The protein below binds the small molecule below.
Small molecule (SMILES): Cc1ccccc1Oc1ccc(Cn2cc(-c3ccccc3)nn2)cc1O

Binding-site contacts:
Ligand atom C9 contacts residue NAD1 of chain 1.X at 3.5 Å.
Ligand atom C10 contacts residue NAD1 of chain 1.X at 3.2 Å.
Ligand atom O1 contacts residue ALA218 of chain 1.G at 3.6 Å.
Ligand atom O2 contacts residue TYR178 of chain 1.G at 2.5 Å (h-bond).
Ligand atom C22 contacts residue TYR178 of chain 1.G at 3.5 Å (hydrophobic).
Ligand atom N2 contacts residue GLN234 of chain 1.G at 3.0 Å (h-bond).
Ligand atom C2 contacts residue ALA218 of chain 1.G at 3.5 Å (hydrophobic).
Ligand atom C13 contacts residue PHE169 of chain 1.G at 3.6 Å (hydrophobic).
Ligand atom N3 contacts residue GLN234 of chain 1.G at 3.5 Å (h-bond).
Ligand atom C10 contacts residue ILE222 of chain 1.G at 3.5 Å (hydrophobic).
Ligand atom N2 contacts residue LEU238 of chain 1.G at 3.8 Å.
Ligand atom C3 contacts residue GLY116 of chain 1.G at 3.5 Å.
Ligand atom O1 contacts residue NAD1 of chain 1.X at 3.2 Å (h-bond).
Ligand atom C9 contacts residue ILE222 of chain 1.G at 3.7 Å (hydrophobic).
Ligand atom C3 contacts residue PHE117 of chain 1.G at 3.6 Å (hydrophobic).
Ligand atom C5 contacts residue MET181 of chain 1.G at 3.7 Å (hydrophobic).
Ligand atom O2 contacts residue NAD1 of chain 1.X at 2.7 Å (h-bond).
Ligand atom C1 contacts residue GLY116 of chain 1.G at 3.6 Å.
Ligand atom C12 contacts residue NAD1 of chain 1.X at 3.1 Å.
Ligand atom C3 contacts residue MET181 of chain 1.G at 3.7 Å (hydrophobic).
Ligand atom N3 contacts residue ILE222 of chain 1.G at 3.6 Å.
Ligand atom C21 contacts residue TYR178 of chain 1.G at 3.5 Å (hydrophobic).
Ligand atom C17 contacts residue MET175 of chain 1.G at 3.8 Å (hydrophobic).
Ligand atom C7 contacts residue ALA218 of chain 1.G at 3.6 Å (hydrophobic).
Ligand atom N2 contacts residue ILE222 of chain 1.G at 3.6 Å.
Ligand atom C21 contacts residue NAD1 of chain 1.X at 3.5 Å.
Ligand atom N1 contacts residue ILE222 of chain 1.G at 3.7 Å.
Ligand atom C18 contacts residue LEU237 of chain 1.G at 3.8 Å (hydrophobic).
Ligand atom C11 contacts residue NAD1 of chain 1.X at 3.1 Å.
Ligand atom C7 contacts residue NAD1 of chain 1.X at 3.7 Å.
Ligand atom C14 contacts residue ILE222 of chain 1.G at 3.7 Å (hydrophobic).
Ligand atom C4 contacts residue MET181 of chain 1.G at 3.6 Å (hydrophobic).
Ligand atom C1 contacts residue NAD1 of chain 1.X at 3.7 Å.
Ligand atom C5 contacts residue MET123 of chain 1.G at 3.6 Å (hydrophobic).
Ligand atom C1 contacts residue ALA218 of chain 1.G at 3.4 Å (hydrophobic).
Ligand atom C22 contacts residue NAD1 of chain 1.X at 3.4 Å.
Ligand atom C16 contacts residue MET175 of chain 1.G at 3.6 Å (hydrophobic).
Ligand atom C16 contacts residue PRO176 of chain 1.G at 3.5 Å (hydrophobic).
Ligand atom C8 contacts residue NAD1 of chain 1.X at 3.5 Å.
Ligand atom C9 contacts residue MET219 of chain 1.G at 3.6 Å (hydrophobic).

Sequence of chain 1.E:
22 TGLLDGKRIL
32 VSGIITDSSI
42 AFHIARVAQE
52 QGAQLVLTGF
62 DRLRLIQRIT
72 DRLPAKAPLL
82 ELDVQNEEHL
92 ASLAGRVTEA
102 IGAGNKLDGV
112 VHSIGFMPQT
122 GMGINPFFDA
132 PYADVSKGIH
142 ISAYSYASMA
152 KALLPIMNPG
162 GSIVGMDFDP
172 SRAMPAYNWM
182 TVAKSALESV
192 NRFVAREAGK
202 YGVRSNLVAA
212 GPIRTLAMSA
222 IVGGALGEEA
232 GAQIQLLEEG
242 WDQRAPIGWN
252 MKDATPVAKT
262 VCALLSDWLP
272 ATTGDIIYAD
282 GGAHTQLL

Sequence of chain 1.G:
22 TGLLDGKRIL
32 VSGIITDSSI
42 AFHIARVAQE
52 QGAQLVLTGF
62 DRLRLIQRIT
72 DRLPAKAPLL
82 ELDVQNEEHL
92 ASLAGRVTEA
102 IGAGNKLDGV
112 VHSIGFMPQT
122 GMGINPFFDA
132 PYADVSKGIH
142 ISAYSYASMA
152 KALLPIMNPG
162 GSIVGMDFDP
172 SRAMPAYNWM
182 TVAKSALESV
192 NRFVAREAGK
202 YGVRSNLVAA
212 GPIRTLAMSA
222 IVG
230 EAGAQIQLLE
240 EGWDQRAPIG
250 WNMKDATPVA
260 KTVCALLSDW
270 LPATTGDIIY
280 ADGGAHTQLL